Sequence of chain 1.L:
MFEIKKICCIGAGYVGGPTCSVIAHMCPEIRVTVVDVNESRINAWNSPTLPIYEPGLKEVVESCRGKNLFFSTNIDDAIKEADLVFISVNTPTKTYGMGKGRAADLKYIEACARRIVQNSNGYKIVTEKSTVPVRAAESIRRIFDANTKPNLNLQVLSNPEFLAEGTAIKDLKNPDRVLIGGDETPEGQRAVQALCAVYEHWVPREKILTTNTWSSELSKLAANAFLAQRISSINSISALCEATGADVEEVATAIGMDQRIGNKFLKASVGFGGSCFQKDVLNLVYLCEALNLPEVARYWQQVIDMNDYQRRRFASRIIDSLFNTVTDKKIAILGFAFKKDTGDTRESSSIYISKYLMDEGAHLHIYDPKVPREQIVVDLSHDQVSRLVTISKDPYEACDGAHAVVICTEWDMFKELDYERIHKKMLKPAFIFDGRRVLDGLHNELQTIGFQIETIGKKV

Binding-site contacts:
Ligand atom O2C contacts residue ARG443 of chain 1.K at 2.8 Å (salt-bridge).
Ligand atom O6' contacts residue LYS221 of chain 1.K at 2.9 Å (salt-bridge).
Ligand atom O2' contacts residue ARG261 of chain 1.L at 2.9 Å (salt-bridge).
Ligand atom O2A contacts residue PHE278 of chain 1.K at 3.4 Å.
Ligand atom C6 contacts residue ILE232 of chain 1.K at 3.5 Å (hydrophobic).
Ligand atom N3 contacts residue LYS268 of chain 1.K at 2.9 Å (salt-bridge).
Ligand atom O4C contacts residue PHE273 of chain 1.K at 3.4 Å.
Ligand atom O2B contacts residue GLU166 of chain 1.K at 3.0 Å (salt-bridge).
Ligand atom O4' contacts residue PHE163 of chain 1.K at 3.0 Å.
Ligand atom O2 contacts residue ARG443 of chain 1.K at 3.5 Å (salt-bridge).
Ligand atom O3' contacts residue PHE163 of chain 1.K at 2.6 Å (h-bond).
Ligand atom O6' contacts residue CYS277 of chain 1.K at 3.3 Å.
Ligand atom C4C contacts residue GLY274 of chain 1.K at 3.3 Å.
Ligand atom O3' contacts residue ARG261 of chain 1.L at 3.1 Å (salt-bridge).
Ligand atom O4' contacts residue LYS221 of chain 1.K at 2.9 Å (salt-bridge).
Ligand atom O2A contacts residue PHE266 of chain 1.K at 3.3 Å.
Ligand atom O3C contacts residue PHE339 of chain 1.K at 2.7 Å (h-bond).
Ligand atom O2C contacts residue PHE339 of chain 1.K at 3.5 Å (h-bond).
Ligand atom C3' contacts residue LEU164 of chain 1.K at 3.1 Å (hydrophobic).
Ligand atom O3C contacts residue GLY274 of chain 1.K at 2.9 Å (h-bond).
Ligand atom O2B contacts residue PHE339 of chain 1.K at 3.4 Å.
Ligand atom C6' contacts residue NAI1 of chain 1.RA at 3.1 Å.
Ligand atom C5' contacts residue LEU164 of chain 1.K at 3.4 Å (hydrophobic).
Ligand atom O6' contacts residue ASN225 of chain 1.K at 2.8 Å (h-bond).
Ligand atom O3A contacts residue LYS340 of chain 1.K at 3.5 Å (salt-bridge).
Ligand atom O4 contacts residue LYS268 of chain 1.K at 3.2 Å (salt-bridge).
Ligand atom N1 contacts residue ILE232 of chain 1.K at 3.5 Å.
Ligand atom C6' contacts residue CYS277 of chain 1.K at 3.5 Å (hydrophobic).
Ligand atom O4' contacts residue NAI1 of chain 1.RA at 3.4 Å.
Ligand atom C4' contacts residue LEU164 of chain 1.K at 3.1 Å (hydrophobic).
Ligand atom O2 contacts residue SER270 of chain 1.K at 2.7 Å (h-bond).
Ligand atom C4' contacts residue LYS221 of chain 1.K at 3.2 Å.
Ligand atom O4' contacts residue LEU164 of chain 1.K at 2.6 Å (h-bond).
Ligand atom O4C contacts residue ILE232 of chain 1.K at 3.4 Å.
Ligand atom O1A contacts residue LYS340 of chain 1.K at 3.0 Å (salt-bridge).
Ligand atom O4' contacts residue GLU162 of chain 1.K at 3.5 Å (salt-bridge).
Ligand atom C1' contacts residue PHE278 of chain 1.K at 3.5 Å (hydrophobic).
Ligand atom C3C contacts residue PHE339 of chain 1.K at 3.5 Å (hydrophobic).
Ligand atom C3' contacts residue PHE163 of chain 1.K at 3.4 Å (hydrophobic).
Ligand atom O4 contacts residue PHE266 of chain 1.K at 3.3 Å.

A protein and the small-molecule ligand that binds it are described below.
Small molecule (SMILES): O=c1ccn([C@@H]2O[C@H](CO[P](=O)(O)O[P](=O)(O)O[C@H]3O[C@H](CO)[C@@H](O)[C@H](O)[C@H]3O)[C@@H](O)[C@H]2O)c(=O)[nH]1

Sequence of chain 1.K:
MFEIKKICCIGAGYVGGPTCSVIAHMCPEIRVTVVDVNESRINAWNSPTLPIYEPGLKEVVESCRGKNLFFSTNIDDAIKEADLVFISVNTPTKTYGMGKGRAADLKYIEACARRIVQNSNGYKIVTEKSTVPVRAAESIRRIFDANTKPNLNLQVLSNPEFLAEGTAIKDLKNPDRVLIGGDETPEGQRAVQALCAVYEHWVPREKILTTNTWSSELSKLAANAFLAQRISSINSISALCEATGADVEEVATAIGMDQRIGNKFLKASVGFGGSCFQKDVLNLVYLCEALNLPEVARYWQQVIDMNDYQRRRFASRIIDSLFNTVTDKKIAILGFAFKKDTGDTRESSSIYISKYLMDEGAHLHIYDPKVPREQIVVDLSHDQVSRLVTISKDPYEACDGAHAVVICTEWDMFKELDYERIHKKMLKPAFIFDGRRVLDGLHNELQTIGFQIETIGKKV